Sequence of chain 1.A:
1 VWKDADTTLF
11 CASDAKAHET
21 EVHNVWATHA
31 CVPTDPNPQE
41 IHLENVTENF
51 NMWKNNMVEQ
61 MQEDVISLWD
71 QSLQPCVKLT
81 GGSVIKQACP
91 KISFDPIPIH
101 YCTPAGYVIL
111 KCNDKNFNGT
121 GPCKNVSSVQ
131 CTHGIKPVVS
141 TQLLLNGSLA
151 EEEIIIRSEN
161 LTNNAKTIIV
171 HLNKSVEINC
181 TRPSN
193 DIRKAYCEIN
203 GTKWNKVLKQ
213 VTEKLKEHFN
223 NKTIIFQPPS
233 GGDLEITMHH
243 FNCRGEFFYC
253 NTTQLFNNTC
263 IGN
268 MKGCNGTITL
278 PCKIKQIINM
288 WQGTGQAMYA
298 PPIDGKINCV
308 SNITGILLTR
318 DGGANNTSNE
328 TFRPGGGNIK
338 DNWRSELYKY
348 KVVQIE

A protein and the small-molecule ligand that binds it are described below.
Small molecule (SMILES): CC(=O)N[C@@H]1[C@@H](O)[C@H](O)[C@@H](CO)O[C@H]1O

Binding-site contacts:
Ligand atom C6 contacts residue LYS216 of chain 1.A at 4.0 Å.
Ligand atom C7 contacts residue GLN212 of chain 1.A at 4.3 Å.
Ligand atom C8 contacts residue LYS174 of chain 1.A at 3.9 Å.
Ligand atom O4 contacts residue GLN212 of chain 1.A at 4.0 Å.
Ligand atom C5 contacts residue GLN212 of chain 1.A at 4.3 Å.
Ligand atom C5 contacts residue ILE154 of chain 1.A at 4.4 Å (hydrophobic).
Ligand atom C2 contacts residue ASN173 of chain 1.A at 2.5 Å.
Ligand atom C7 contacts residue LYS208 of chain 1.A at 4.2 Å.
Ligand atom N2 contacts residue ASN173 of chain 1.A at 3.0 Å (h-bond).
Ligand atom O5 contacts residue ASN173 of chain 1.A at 2.3 Å (h-bond).
Ligand atom C6 contacts residue ILE154 of chain 1.A at 4.0 Å (hydrophobic).
Ligand atom C4 contacts residue ASN173 of chain 1.A at 4.2 Å.
Ligand atom O6 contacts residue ILE154 of chain 1.A at 3.3 Å (h-bond).
Ligand atom O5 contacts residue GLU152 of chain 1.A at 3.5 Å (salt-bridge).
Ligand atom O6 contacts residue GLU153 of chain 1.A at 3.9 Å.
Ligand atom C1 contacts residue ASN173 of chain 1.A at 1.4 Å.
Ligand atom C3 contacts residue ASN173 of chain 1.A at 3.8 Å.
Ligand atom C7 contacts residue ASN173 of chain 1.A at 4.3 Å.
Ligand atom O7 contacts residue GLN212 of chain 1.A at 3.8 Å.
Ligand atom O5 contacts residue GLU153 of chain 1.A at 3.7 Å.
Ligand atom C1 contacts residue ILE154 of chain 1.A at 4.0 Å (hydrophobic).
Ligand atom C4 contacts residue GLN212 of chain 1.A at 4.2 Å.
Ligand atom C5 contacts residue ASN173 of chain 1.A at 3.6 Å.
Ligand atom C8 contacts residue LYS208 of chain 1.A at 3.8 Å.
Ligand atom O7 contacts residue LYS208 of chain 1.A at 4.1 Å.
Ligand atom O3 contacts residue GLN212 of chain 1.A at 4.3 Å.
Ligand atom C1 contacts residue GLU152 of chain 1.A at 3.7 Å.
Ligand atom C5 contacts residue GLU153 of chain 1.A at 4.4 Å.
Ligand atom C2 contacts residue GLN212 of chain 1.A at 4.5 Å.
Ligand atom C6 contacts residue GLU153 of chain 1.A at 3.3 Å.
Ligand atom O5 contacts residue ILE154 of chain 1.A at 3.5 Å (h-bond).
Ligand atom C3 contacts residue GLN212 of chain 1.A at 3.6 Å.
Ligand atom C2 contacts residue GLU152 of chain 1.A at 4.2 Å.
Ligand atom O6 contacts residue LYS216 of chain 1.A at 2.9 Å (salt-bridge).